Binding-site contacts:
Ligand atom O7 contacts residue SER111 of chain 1.A at 3.0 Å (h-bond).
Ligand atom O7 contacts residue SER112 of chain 1.A at 4.1 Å.
Ligand atom C4 contacts residue ASN110 of chain 1.A at 4.2 Å.
Ligand atom C6 contacts residue HIS114 of chain 1.A at 3.9 Å.
Ligand atom C8 contacts residue ASN110 of chain 1.A at 3.3 Å.
Ligand atom C1 contacts residue ASN110 of chain 1.A at 1.4 Å.
Ligand atom C5 contacts residue ASN110 of chain 1.A at 3.6 Å.
Ligand atom O5 contacts residue ASN110 of chain 1.A at 2.3 Å (h-bond).
Ligand atom C1 contacts residue SER112 of chain 1.A at 3.2 Å.
Ligand atom O4 contacts residue HIS114 of chain 1.A at 4.4 Å.
Ligand atom O7 contacts residue HIS114 of chain 1.A at 4.0 Å.
Ligand atom C1 contacts residue HIS114 of chain 1.A at 3.8 Å.
Ligand atom C8 contacts residue HIS114 of chain 1.A at 3.7 Å.
Ligand atom O5 contacts residue SER112 of chain 1.A at 4.3 Å.
Ligand atom C7 contacts residue ASN110 of chain 1.A at 3.3 Å.
Ligand atom C7 contacts residue SER111 of chain 1.A at 3.9 Å.
Ligand atom O7 contacts residue ASN110 of chain 1.A at 4.2 Å.
Ligand atom C3 contacts residue HIS114 of chain 1.A at 4.4 Å.
Ligand atom C3 contacts residue ASN110 of chain 1.A at 3.8 Å.
Ligand atom C7 contacts residue SER112 of chain 1.A at 3.9 Å.
Ligand atom C3 contacts residue SER112 of chain 1.A at 3.9 Å.
Ligand atom C2 contacts residue ASN110 of chain 1.A at 2.5 Å.
Ligand atom C2 contacts residue SER112 of chain 1.A at 3.5 Å.
Ligand atom N2 contacts residue SER112 of chain 1.A at 3.0 Å (h-bond).
Ligand atom C5 contacts residue HIS114 of chain 1.A at 3.5 Å.
Ligand atom O5 contacts residue HIS114 of chain 1.A at 3.6 Å.
Ligand atom N2 contacts residue ASN110 of chain 1.A at 2.9 Å (h-bond).
Ligand atom C7 contacts residue HIS114 of chain 1.A at 4.1 Å.

This protein binds this small molecule.
Small molecule (SMILES): CC(=O)N[C@H]1[C@H](O[C@H]2[C@H](O)[C@@H](NC(C)=O)CO[C@@H]2CO)O[C@H](CO)[C@@H](O[C@@H]2O[C@H](CO)[C@@H](O)[C@H](O)[C@@H]2O)[C@@H]1O

Sequence of chain 1.A:
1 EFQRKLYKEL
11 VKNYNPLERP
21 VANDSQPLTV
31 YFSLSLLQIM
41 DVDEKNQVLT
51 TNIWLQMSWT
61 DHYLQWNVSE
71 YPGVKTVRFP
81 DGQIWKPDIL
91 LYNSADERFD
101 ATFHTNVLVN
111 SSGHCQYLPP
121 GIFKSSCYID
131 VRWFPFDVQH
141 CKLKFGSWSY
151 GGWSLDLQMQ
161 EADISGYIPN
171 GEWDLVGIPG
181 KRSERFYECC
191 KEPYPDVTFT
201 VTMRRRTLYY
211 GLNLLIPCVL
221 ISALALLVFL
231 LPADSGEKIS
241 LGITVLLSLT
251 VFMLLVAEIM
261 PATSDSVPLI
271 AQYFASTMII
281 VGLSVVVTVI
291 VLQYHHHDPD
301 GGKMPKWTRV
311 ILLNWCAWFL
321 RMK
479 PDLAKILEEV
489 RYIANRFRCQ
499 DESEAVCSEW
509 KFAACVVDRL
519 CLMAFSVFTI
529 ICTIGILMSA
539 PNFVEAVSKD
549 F